Sequence of chain 1.A:
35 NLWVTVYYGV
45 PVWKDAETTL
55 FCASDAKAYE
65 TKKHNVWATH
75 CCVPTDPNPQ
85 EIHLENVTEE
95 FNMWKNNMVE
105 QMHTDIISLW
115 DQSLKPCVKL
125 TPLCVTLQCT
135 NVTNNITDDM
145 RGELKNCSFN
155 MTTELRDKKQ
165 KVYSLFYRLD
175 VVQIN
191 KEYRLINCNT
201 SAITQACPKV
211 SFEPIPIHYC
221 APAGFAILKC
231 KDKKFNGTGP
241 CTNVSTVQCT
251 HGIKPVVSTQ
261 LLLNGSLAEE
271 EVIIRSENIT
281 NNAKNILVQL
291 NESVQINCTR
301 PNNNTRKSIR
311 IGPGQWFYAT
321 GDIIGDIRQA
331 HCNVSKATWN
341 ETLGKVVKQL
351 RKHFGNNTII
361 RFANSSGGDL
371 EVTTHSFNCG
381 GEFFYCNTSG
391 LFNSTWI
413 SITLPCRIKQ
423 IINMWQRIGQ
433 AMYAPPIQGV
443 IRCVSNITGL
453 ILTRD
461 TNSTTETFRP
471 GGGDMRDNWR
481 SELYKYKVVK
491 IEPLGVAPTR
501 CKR

The small molecule below binds the protein below.
Small molecule (SMILES): CC(=O)N[C@@H]1[C@@H](O)[C@H](O)[C@@H](CO)O[C@H]1O

Binding-site contacts:
Ligand atom O5 contacts residue ASN340 of chain 1.A at 2.4 Å (h-bond).
Ligand atom C5 contacts residue TRP396 of chain 1.A at 4.0 Å (hydrophobic).
Ligand atom O6 contacts residue SER394 of chain 1.A at 3.2 Å.
Ligand atom O7 contacts residue ASN340 of chain 1.A at 4.3 Å.
Ligand atom N2 contacts residue ASN340 of chain 1.A at 2.8 Å (h-bond).
Ligand atom C8 contacts residue ASN340 of chain 1.A at 3.3 Å.
Ligand atom O6 contacts residue THR395 of chain 1.A at 3.9 Å.
Ligand atom C3 contacts residue ASN340 of chain 1.A at 3.8 Å.
Ligand atom C4 contacts residue ASN340 of chain 1.A at 4.2 Å.
Ligand atom O5 contacts residue TRP396 of chain 1.A at 3.1 Å.
Ligand atom C5 contacts residue ASN340 of chain 1.A at 3.7 Å.
Ligand atom C6 contacts residue TRP396 of chain 1.A at 3.5 Å (hydrophobic).
Ligand atom C7 contacts residue ASN340 of chain 1.A at 3.3 Å.
Ligand atom C2 contacts residue ASN340 of chain 1.A at 2.4 Å.
Ligand atom C6 contacts residue THR395 of chain 1.A at 4.1 Å.
Ligand atom C1 contacts residue ASN340 of chain 1.A at 1.4 Å.
Ligand atom C1 contacts residue TRP396 of chain 1.A at 4.2 Å (hydrophobic).
Ligand atom O6 contacts residue TRP396 of chain 1.A at 3.4 Å.